Binding-site contacts:
Ligand atom C5 contacts residue GLY335 of chain 1.C at 3.5 Å.
Ligand atom O3 contacts residue SER317 of chain 1.C at 2.9 Å (h-bond).
Ligand atom O7 contacts residue ARG48 of chain 1.C at 3.0 Å (salt-bridge).
Ligand atom C7 contacts residue LYS41 of chain 1.C at 3.8 Å.
Ligand atom C5 contacts residue TYR72 of chain 1.C at 3.4 Å (hydrophobic).
Ligand atom C7 contacts residue ASN263 of chain 1.C at 3.8 Å.
Ligand atom O7 contacts residue ALA45 of chain 1.C at 3.5 Å.
Ligand atom O2 contacts residue GLY335 of chain 1.C at 3.7 Å.
Ligand atom C6 contacts residue GLY335 of chain 1.C at 3.1 Å.
Ligand atom C7 contacts residue ARG48 of chain 1.C at 4.0 Å.
Ligand atom C8 contacts residue LYS41 of chain 1.C at 3.5 Å.
Ligand atom C6 contacts residue GLU313 of chain 1.C at 3.6 Å.
Ligand atom N2 contacts residue ASN263 of chain 1.C at 3.1 Å (h-bond).
Ligand atom C8 contacts residue LYS38 of chain 1.C at 3.7 Å.
Ligand atom C7 contacts residue SER317 of chain 1.C at 3.6 Å.
Ligand atom N2 contacts residue MET42 of chain 1.C at 3.8 Å.
Ligand atom O3 contacts residue LYS41 of chain 1.C at 3.7 Å.
Ligand atom C8 contacts residue GLU313 of chain 1.C at 3.9 Å.
Ligand atom O3 contacts residue GLY335 of chain 1.C at 3.3 Å.
Ligand atom O5 contacts residue ASN263 of chain 1.C at 2.1 Å (h-bond).
Ligand atom C5 contacts residue ASN263 of chain 1.C at 3.5 Å.
Ligand atom C1 contacts residue ASN263 of chain 1.C at 1.4 Å.
Ligand atom O5 contacts residue GLY335 of chain 1.C at 3.0 Å (h-bond).
Ligand atom C8 contacts residue MET42 of chain 1.C at 4.0 Å (hydrophobic).
Ligand atom C1 contacts residue GLY335 of chain 1.C at 4.0 Å.
Ligand atom C3 contacts residue ASN263 of chain 1.C at 3.7 Å.
Ligand atom C6 contacts residue GLU336 of chain 1.C at 3.9 Å.
Ligand atom C8 contacts residue SER317 of chain 1.C at 3.8 Å.
Ligand atom C2 contacts residue ASN263 of chain 1.C at 2.5 Å.
Ligand atom O4 contacts residue ALA45 of chain 1.C at 4.0 Å.
Ligand atom O7 contacts residue LYS41 of chain 1.C at 3.8 Å.
Ligand atom N2 contacts residue SER317 of chain 1.C at 3.5 Å (h-bond).
Ligand atom C4 contacts residue GLY335 of chain 1.C at 4.0 Å.
Ligand atom C4 contacts residue GLY335 of chain 1.C at 4.0 Å.
Ligand atom C2 contacts residue ARG48 of chain 1.C at 3.5 Å.
Ligand atom C6 contacts residue TYR72 of chain 1.C at 3.8 Å (hydrophobic).
Ligand atom C1 contacts residue TYR72 of chain 1.C at 3.7 Å (hydrophobic).
Ligand atom C3 contacts residue SER317 of chain 1.C at 3.8 Å.
Ligand atom C8 contacts residue PHE261 of chain 1.C at 4.0 Å (hydrophobic).
Ligand atom O5 contacts residue TYR72 of chain 1.C at 3.4 Å (h-bond).

Sequence of chain 1.C:
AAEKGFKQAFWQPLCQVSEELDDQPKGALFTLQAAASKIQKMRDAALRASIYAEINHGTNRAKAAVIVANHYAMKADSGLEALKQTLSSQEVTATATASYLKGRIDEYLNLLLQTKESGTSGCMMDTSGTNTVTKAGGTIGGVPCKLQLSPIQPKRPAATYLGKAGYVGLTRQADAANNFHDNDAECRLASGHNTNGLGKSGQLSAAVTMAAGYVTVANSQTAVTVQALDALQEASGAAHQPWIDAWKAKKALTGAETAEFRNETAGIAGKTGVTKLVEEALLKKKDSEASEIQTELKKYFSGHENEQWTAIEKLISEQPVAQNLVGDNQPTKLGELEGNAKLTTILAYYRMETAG

The small molecule below binds the protein below.
Small molecule (SMILES): CC(=O)N[C@H]1[C@H](O[C@H]2[C@H](O)[C@@H](NC(C)=O)CO[C@@H]2CO)O[C@H](CO)[C@@H](O[C@@H]2O[C@H](CO)[C@@H](O)[C@H](O)[C@@H]2O)[C@@H]1O